Binding-site contacts:
Ligand atom C5 contacts residue ASN99 of chain 1.B at 3.5 Å.
Ligand atom O7 contacts residue ASN99 of chain 1.B at 3.3 Å (h-bond).
Ligand atom C2 contacts residue ASN99 of chain 1.B at 2.7 Å.
Ligand atom C8 contacts residue SER398 of chain 1.B at 3.4 Å.
Ligand atom C8 contacts residue ASN99 of chain 1.B at 4.5 Å.
Ligand atom C3 contacts residue ASN99 of chain 1.B at 3.9 Å.
Ligand atom O6 contacts residue LYS98 of chain 1.B at 4.0 Å.
Ligand atom O6 contacts residue ASN99 of chain 1.B at 3.7 Å.
Ligand atom C7 contacts residue ASN99 of chain 1.B at 3.4 Å.
Ligand atom C7 contacts residue NAG1 of chain 1.F at 3.6 Å.
Ligand atom C8 contacts residue NAG1 of chain 1.F at 3.7 Å.
Ligand atom C6 contacts residue ASN99 of chain 1.B at 4.1 Å.
Ligand atom C7 contacts residue SER398 of chain 1.B at 4.0 Å.
Ligand atom C1 contacts residue ASN99 of chain 1.B at 1.4 Å.
Ligand atom O7 contacts residue NAG1 of chain 1.F at 2.9 Å (h-bond).
Ligand atom O5 contacts residue ASN99 of chain 1.B at 2.4 Å (h-bond).
Ligand atom C4 contacts residue ASN99 of chain 1.B at 4.3 Å.
Ligand atom N2 contacts residue ASN99 of chain 1.B at 3.1 Å (h-bond).
Ligand atom O7 contacts residue SER398 of chain 1.B at 4.1 Å.

Sequence of chain 1.B:
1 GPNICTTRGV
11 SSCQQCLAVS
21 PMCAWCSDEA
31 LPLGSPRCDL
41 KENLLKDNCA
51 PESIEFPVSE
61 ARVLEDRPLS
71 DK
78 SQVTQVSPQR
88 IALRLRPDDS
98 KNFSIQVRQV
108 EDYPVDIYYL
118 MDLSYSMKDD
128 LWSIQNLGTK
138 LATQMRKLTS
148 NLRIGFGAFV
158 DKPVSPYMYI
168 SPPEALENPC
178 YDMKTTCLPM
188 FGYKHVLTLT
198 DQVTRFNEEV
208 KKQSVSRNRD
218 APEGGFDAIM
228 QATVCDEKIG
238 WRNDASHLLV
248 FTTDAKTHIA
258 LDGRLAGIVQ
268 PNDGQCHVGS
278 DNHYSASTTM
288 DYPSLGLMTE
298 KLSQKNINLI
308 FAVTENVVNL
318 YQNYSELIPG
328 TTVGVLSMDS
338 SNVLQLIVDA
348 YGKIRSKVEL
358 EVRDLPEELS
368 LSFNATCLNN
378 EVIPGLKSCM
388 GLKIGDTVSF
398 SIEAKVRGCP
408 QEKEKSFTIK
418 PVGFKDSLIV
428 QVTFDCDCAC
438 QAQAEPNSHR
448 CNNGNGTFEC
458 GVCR

The small molecule below binds the protein below.
Small molecule (SMILES): CC(=O)N[C@@H]1[C@@H](O)[C@H](O)[C@@H](CO)O[C@H]1O